A small-molecule ligand and the protein it binds are described below.
Small molecule (SMILES): Nc1ccn([C@H]2C[C@H](O)[C@@H](COP(=O)(O)OP(=O)(O)C(F)(F)P(=O)(O)O)O2)c(=O)n1

Sequence of chain 1.D:
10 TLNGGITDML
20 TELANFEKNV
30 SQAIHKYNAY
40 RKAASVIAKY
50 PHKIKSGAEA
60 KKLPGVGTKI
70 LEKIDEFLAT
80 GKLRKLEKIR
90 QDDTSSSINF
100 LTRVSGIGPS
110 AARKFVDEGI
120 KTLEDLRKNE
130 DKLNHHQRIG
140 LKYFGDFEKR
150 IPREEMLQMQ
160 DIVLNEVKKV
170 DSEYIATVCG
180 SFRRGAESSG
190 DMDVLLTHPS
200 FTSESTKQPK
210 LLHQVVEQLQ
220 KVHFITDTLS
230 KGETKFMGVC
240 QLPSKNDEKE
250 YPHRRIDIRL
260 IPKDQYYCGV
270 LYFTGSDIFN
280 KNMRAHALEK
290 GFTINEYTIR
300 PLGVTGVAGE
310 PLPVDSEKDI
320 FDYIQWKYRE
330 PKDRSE

Binding-site contacts:
Ligand atom PA contacts residue NA1 of chain 1.F at 3.6 Å.
Ligand atom PG contacts residue MG1 of chain 1.G at 3.3 Å.
Ligand atom O2 contacts residue TYR271 of chain 1.D at 3.4 Å.
Ligand atom C5 contacts residue ASP276 of chain 1.D at 3.6 Å.
Ligand atom C4 contacts residue ASP276 of chain 1.D at 3.4 Å.
Ligand atom O1A contacts residue NA1 of chain 1.F at 2.5 Å (h-bond).
Ligand atom O1G contacts residue GLY189 of chain 1.D at 3.2 Å (h-bond).
Ligand atom O2G contacts residue ASP190 of chain 1.D at 2.8 Å (salt-bridge).
Ligand atom C4' contacts residue PHE272 of chain 1.D at 3.6 Å (hydrophobic).
Ligand atom C2' contacts residue GLY274 of chain 1.D at 3.6 Å.
Ligand atom O3' contacts residue THR273 of chain 1.D at 3.5 Å (h-bond).
Ligand atom O3A contacts residue MG1 of chain 1.G at 3.5 Å.
Ligand atom O3' contacts residue ARG183 of chain 1.D at 3.6 Å (salt-bridge).
Ligand atom O1B contacts residue GLY179 of chain 1.D at 3.2 Å.
Ligand atom N3 contacts residue ASP276 of chain 1.D at 3.6 Å.
Ligand atom O1A contacts residue ASP192 of chain 1.D at 3.0 Å (salt-bridge).
Ligand atom O3' contacts residue GLY274 of chain 1.D at 3.3 Å.
Ligand atom C1' contacts residue TYR271 of chain 1.D at 3.6 Å (hydrophobic).
Ligand atom O2 contacts residue ASN279 of chain 1.D at 2.9 Å (h-bond).
Ligand atom PA contacts residue MG1 of chain 1.G at 3.2 Å.
Ligand atom O1B contacts residue ASP192 of chain 1.D at 2.9 Å (salt-bridge).
Ligand atom C2' contacts residue ASN279 of chain 1.D at 3.4 Å.
Ligand atom O1B contacts residue MG1 of chain 1.G at 2.1 Å.
Ligand atom PB contacts residue MG1 of chain 1.G at 3.2 Å.
Ligand atom O2B contacts residue SER180 of chain 1.D at 3.8 Å.
Ligand atom O3G contacts residue SER180 of chain 1.D at 2.4 Å (h-bond).
Ligand atom O1A contacts residue MG1 of chain 1.G at 2.0 Å.
Ligand atom C2' contacts residue TYR271 of chain 1.D at 3.3 Å (hydrophobic).
Ligand atom PG contacts residue GLY189 of chain 1.D at 3.5 Å.
Ligand atom O2G contacts residue MG1 of chain 1.G at 2.1 Å.
Ligand atom F4B contacts residue ARG183 of chain 1.D at 3.0 Å.
Ligand atom O3G contacts residue SER188 of chain 1.D at 3.5 Å.
Ligand atom O3G contacts residue GLY189 of chain 1.D at 2.9 Å (h-bond).
Ligand atom O1A contacts residue ASP190 of chain 1.D at 3.1 Å (salt-bridge).
Ligand atom C5' contacts residue ASP192 of chain 1.D at 3.7 Å.
Ligand atom O4' contacts residue PHE272 of chain 1.D at 3.8 Å.
Ligand atom O3G contacts residue MG1 of chain 1.G at 3.7 Å.
Ligand atom O1B contacts residue SER180 of chain 1.D at 3.2 Å (h-bond).
Ligand atom F4B contacts residue SER180 of chain 1.D at 3.4 Å.
Ligand atom O2B contacts residue ARG183 of chain 1.D at 2.7 Å (salt-bridge).